A protein and the small-molecule ligand that binds it are described below.
Small molecule (SMILES): N#C[Fe](=C=O)C#N

Sequence of chain 1.B:
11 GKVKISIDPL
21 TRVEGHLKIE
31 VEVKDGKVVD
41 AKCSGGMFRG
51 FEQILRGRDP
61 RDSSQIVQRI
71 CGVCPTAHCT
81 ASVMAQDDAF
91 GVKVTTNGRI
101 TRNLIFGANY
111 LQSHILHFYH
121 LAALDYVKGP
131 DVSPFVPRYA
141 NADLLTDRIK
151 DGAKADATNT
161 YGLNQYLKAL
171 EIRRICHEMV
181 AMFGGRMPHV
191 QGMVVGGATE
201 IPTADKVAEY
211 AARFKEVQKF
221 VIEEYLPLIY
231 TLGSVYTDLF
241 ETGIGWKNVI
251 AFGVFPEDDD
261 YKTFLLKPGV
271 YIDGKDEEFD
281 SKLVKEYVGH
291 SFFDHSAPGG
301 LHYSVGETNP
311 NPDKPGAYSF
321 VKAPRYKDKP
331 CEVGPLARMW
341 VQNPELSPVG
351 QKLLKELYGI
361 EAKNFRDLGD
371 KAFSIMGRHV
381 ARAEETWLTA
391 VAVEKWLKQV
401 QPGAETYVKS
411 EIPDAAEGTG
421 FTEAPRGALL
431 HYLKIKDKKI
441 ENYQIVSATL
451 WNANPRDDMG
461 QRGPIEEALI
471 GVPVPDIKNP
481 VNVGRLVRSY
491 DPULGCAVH

Binding-site contacts:
Ligand atom O3 contacts residue LEU429 of chain 1.B at 3.8 Å.
Ligand atom O3 contacts residue SER447 of chain 1.B at 4.2 Å.
Ligand atom C1 contacts residue ALA448 of chain 1.B at 3.7 Å (hydrophobic).
Ligand atom N1 contacts residue SEC493 of chain 1.B at 3.6 Å.
Ligand atom O3 contacts residue CYS74 of chain 1.B at 4.0 Å.
Ligand atom N2 contacts residue ALA424 of chain 1.B at 3.2 Å.
Ligand atom N1 contacts residue ALA448 of chain 1.B at 3.2 Å.
Ligand atom O3 contacts residue ALA448 of chain 1.B at 4.2 Å.
Ligand atom N2 contacts residue CYS74 of chain 1.B at 3.5 Å.
Ligand atom N2 contacts residue ARG426 of chain 1.B at 2.9 Å (salt-bridge).
Ligand atom O3 contacts residue ALA424 of chain 1.B at 3.2 Å.
Ligand atom C2 contacts residue ARG426 of chain 1.B at 3.5 Å.
Ligand atom N1 contacts residue THR449 of chain 1.B at 2.7 Å (h-bond).
Ligand atom FE contacts residue SEC493 of chain 1.B at 4.3 Å.
Ligand atom C3 contacts residue CYS74 of chain 1.B at 3.1 Å (hydrophobic).
Ligand atom C1 contacts residue CYS496 of chain 1.B at 3.0 Å (hydrophobic).
Ligand atom C2 contacts residue CYS74 of chain 1.B at 3.1 Å (hydrophobic).
Ligand atom FE contacts residue NI1 of chain 1.N at 3.7 Å.
Ligand atom C3 contacts residue CYS496 of chain 1.B at 3.0 Å (hydrophobic).
Ligand atom N2 contacts residue PRO425 of chain 1.B at 3.3 Å.
Ligand atom C1 contacts residue THR449 of chain 1.B at 3.7 Å.
Ligand atom FE contacts residue ALA424 of chain 1.B at 4.4 Å.
Ligand atom O3 contacts residue CYS496 of chain 1.B at 3.8 Å.
Ligand atom C1 contacts residue SEC493 of chain 1.B at 3.6 Å.
Ligand atom C1 contacts residue ARG426 of chain 1.B at 3.8 Å.
Ligand atom N1 contacts residue CYS496 of chain 1.B at 3.4 Å.
Ligand atom FE contacts residue CYS74 of chain 1.B at 2.3 Å.
Ligand atom O3 contacts residue HIS78 of chain 1.B at 3.3 Å (h-bond).
Ligand atom C1 contacts residue NI1 of chain 1.N at 4.0 Å.
Ligand atom C2 contacts residue ALA424 of chain 1.B at 3.4 Å (hydrophobic).
Ligand atom FE contacts residue CYS496 of chain 1.B at 2.3 Å.
Ligand atom FE contacts residue HIS78 of chain 1.B at 4.2 Å.
Ligand atom FE contacts residue CYS71 of chain 1.B at 4.0 Å.
Ligand atom C3 contacts residue HIS78 of chain 1.B at 3.4 Å.
Ligand atom C2 contacts residue PRO425 of chain 1.B at 4.2 Å (hydrophobic).
Ligand atom C2 contacts residue CYS496 of chain 1.B at 4.2 Å (hydrophobic).
Ligand atom C1 contacts residue CYS74 of chain 1.B at 4.1 Å (hydrophobic).
Ligand atom C3 contacts residue ALA448 of chain 1.B at 4.3 Å (hydrophobic).
Ligand atom C3 contacts residue ALA424 of chain 1.B at 3.5 Å (hydrophobic).
Ligand atom N1 contacts residue ARG426 of chain 1.B at 3.6 Å.